Binding-site contacts:
Ligand atom C5B contacts residue TYR128 of chain 22.A at 4.0 Å (hydrophobic).
Ligand atom C5C contacts residue VAL191 of chain 22.A at 3.8 Å (hydrophobic).
Ligand atom C1B contacts residue TYR128 of chain 22.A at 3.6 Å (hydrophobic).
Ligand atom O1B contacts residue TYR128 of chain 22.A at 3.4 Å (h-bond).
Ligand atom C5B contacts residue PHE186 of chain 22.A at 3.9 Å (hydrophobic).
Ligand atom C4A contacts residue PRO174 of chain 22.A at 3.1 Å (hydrophobic).
Ligand atom C5 contacts residue LEU106 of chain 22.A at 3.8 Å (hydrophobic).
Ligand atom N2 contacts residue LEU106 of chain 22.A at 3.8 Å.
Ligand atom C4C contacts residue VAL191 of chain 22.A at 3.0 Å (hydrophobic).
Ligand atom C5A contacts residue ALA150 of chain 22.A at 3.6 Å (hydrophobic).
Ligand atom C4 contacts residue TYR197 of chain 22.A at 3.8 Å (hydrophobic).
Ligand atom C1B contacts residue VAL188 of chain 22.A at 3.8 Å (hydrophobic).
Ligand atom N3A contacts residue PHE186 of chain 22.A at 4.0 Å.
Ligand atom N3A contacts residue PRO174 of chain 22.A at 3.7 Å.
Ligand atom C1C contacts residue TYR128 of chain 22.A at 3.7 Å (hydrophobic).
Ligand atom C4B contacts residue PHE186 of chain 22.A at 3.6 Å (hydrophobic).
Ligand atom C5B contacts residue MET224 of chain 22.A at 3.9 Å (hydrophobic).
Ligand atom C4 contacts residue LEU106 of chain 22.A at 3.9 Å (hydrophobic).
Ligand atom C2A contacts residue TYR152 of chain 22.A at 3.6 Å (hydrophobic).
Ligand atom C3B contacts residue TYR152 of chain 22.A at 3.7 Å (hydrophobic).
Ligand atom C4B contacts residue TYR152 of chain 22.A at 3.8 Å (hydrophobic).
Ligand atom C4C contacts residue VAL188 of chain 22.A at 3.7 Å (hydrophobic).
Ligand atom O1B contacts residue ILE104 of chain 22.A at 3.9 Å.
Ligand atom O1 contacts residue MET221 of chain 22.A at 3.8 Å.
Ligand atom N3A contacts residue ALA24 of chain 22.C at 3.8 Å.
Ligand atom C2C contacts residue MET221 of chain 22.A at 3.8 Å (hydrophobic).
Ligand atom C2B contacts residue VAL188 of chain 22.A at 3.5 Å (hydrophobic).
Ligand atom C5A contacts residue VAL176 of chain 22.A at 3.6 Å (hydrophobic).
Ligand atom C6B contacts residue TYR128 of chain 22.A at 3.3 Å (hydrophobic).
Ligand atom O1A contacts residue PHE186 of chain 22.A at 3.0 Å.
Ligand atom C5A contacts residue PHE186 of chain 22.A at 3.5 Å (hydrophobic).
Ligand atom C6B contacts residue ILE104 of chain 22.A at 3.6 Å (hydrophobic).
Ligand atom N3A contacts residue TYR152 of chain 22.A at 3.5 Å.
Ligand atom C2C contacts residue TYR197 of chain 22.A at 3.7 Å (hydrophobic).
Ligand atom C1B contacts residue ILE104 of chain 22.A at 4.0 Å (hydrophobic).
Ligand atom C3B contacts residue VAL188 of chain 22.A at 3.8 Å (hydrophobic).
Ligand atom C3C contacts residue TYR128 of chain 22.A at 3.4 Å (hydrophobic).
Ligand atom O1 contacts residue LEU106 of chain 22.A at 3.7 Å.
Ligand atom C2A contacts residue PHE186 of chain 22.A at 3.3 Å (hydrophobic).
Ligand atom C1C contacts residue LEU106 of chain 22.A at 3.8 Å (hydrophobic).

This protein binds this small molecule.
Small molecule (SMILES): Cc1cc(CCCCCOc2ccc(C3=NCCO3)cc2)on1

Sequence of chain 22.A:
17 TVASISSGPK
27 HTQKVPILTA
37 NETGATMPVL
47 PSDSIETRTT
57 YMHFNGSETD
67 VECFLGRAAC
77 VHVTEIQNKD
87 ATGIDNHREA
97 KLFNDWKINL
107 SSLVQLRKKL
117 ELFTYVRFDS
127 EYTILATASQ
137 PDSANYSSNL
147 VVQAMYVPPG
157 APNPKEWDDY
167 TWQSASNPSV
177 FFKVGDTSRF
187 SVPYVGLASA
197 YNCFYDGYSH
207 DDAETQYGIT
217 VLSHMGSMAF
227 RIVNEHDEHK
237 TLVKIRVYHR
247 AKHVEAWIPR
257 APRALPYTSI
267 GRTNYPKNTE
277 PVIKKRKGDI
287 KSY

Sequence of chain 22.C:
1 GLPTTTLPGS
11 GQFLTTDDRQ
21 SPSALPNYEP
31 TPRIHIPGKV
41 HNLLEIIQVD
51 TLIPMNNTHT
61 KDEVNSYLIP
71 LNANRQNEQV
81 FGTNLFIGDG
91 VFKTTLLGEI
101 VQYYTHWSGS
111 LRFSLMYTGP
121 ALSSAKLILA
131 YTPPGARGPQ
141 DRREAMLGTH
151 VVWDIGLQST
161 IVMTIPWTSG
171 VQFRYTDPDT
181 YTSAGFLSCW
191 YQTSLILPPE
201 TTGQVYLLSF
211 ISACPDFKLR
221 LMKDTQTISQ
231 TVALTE